Sequence of chain 1.D:
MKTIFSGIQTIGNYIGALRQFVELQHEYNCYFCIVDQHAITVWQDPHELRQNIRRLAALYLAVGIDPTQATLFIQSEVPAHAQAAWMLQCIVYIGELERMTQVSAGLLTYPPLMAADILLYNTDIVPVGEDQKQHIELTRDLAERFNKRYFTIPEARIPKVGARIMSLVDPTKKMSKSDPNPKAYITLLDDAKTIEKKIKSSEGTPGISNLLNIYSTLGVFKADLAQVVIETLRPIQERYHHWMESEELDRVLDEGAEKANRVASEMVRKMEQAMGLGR

The small molecule below binds the protein below.
Small molecule (SMILES): N[C@@H](Cc1c[nH]c2ccccc12)C(=O)O

Binding-site contacts:
Ligand atom OXT contacts residue GLN9 of chain 1.D at 3.6 Å.
Ligand atom C contacts residue AMP1 of chain 1.R at 3.7 Å.
Ligand atom CH2 contacts residue ILE133 of chain 1.D at 3.7 Å (hydrophobic).
Ligand atom CE2 contacts residue GLY7 of chain 1.D at 3.9 Å.
Ligand atom NE1 contacts residue ASP132 of chain 1.D at 2.9 Å (salt-bridge).
Ligand atom CH2 contacts residue PHE5 of chain 1.D at 3.7 Å (hydrophobic).
Ligand atom CH2 contacts residue MET129 of chain 1.D at 4.0 Å (hydrophobic).
Ligand atom NE1 contacts residue VAL40 of chain 1.D at 3.9 Å.
Ligand atom CH2 contacts residue VAL141 of chain 1.D at 3.8 Å (hydrophobic).
Ligand atom CZ2 contacts residue MET129 of chain 1.D at 3.9 Å (hydrophobic).
Ligand atom CB contacts residue GLY7 of chain 1.D at 3.6 Å.
Ligand atom N contacts residue GLN147 of chain 1.D at 3.6 Å.
Ligand atom CE2 contacts residue ASP132 of chain 1.D at 3.9 Å.
Ligand atom CD1 contacts residue HIS43 of chain 1.D at 3.5 Å.
Ligand atom OXT contacts residue AMP1 of chain 1.R at 4.0 Å.
Ligand atom CH2 contacts residue GLY7 of chain 1.D at 3.8 Å.
Ligand atom CZ2 contacts residue GLY7 of chain 1.D at 4.2 Å.
Ligand atom NE1 contacts residue HIS43 of chain 1.D at 3.6 Å.
Ligand atom CZ3 contacts residue MET129 of chain 1.D at 3.8 Å (hydrophobic).
Ligand atom CD2 contacts residue GLY7 of chain 1.D at 3.7 Å.
Ligand atom CZ2 contacts residue ASP132 of chain 1.D at 4.0 Å.
Ligand atom CA contacts residue GLN147 of chain 1.D at 4.0 Å.
Ligand atom C contacts residue GLN147 of chain 1.D at 3.7 Å.
Ligand atom N contacts residue MET129 of chain 1.D at 3.6 Å (h-bond).
Ligand atom CG contacts residue GLY7 of chain 1.D at 3.8 Å.
Ligand atom O contacts residue AMP1 of chain 1.R at 2.8 Å (h-bond).
Ligand atom CZ2 contacts residue PHE5 of chain 1.D at 3.6 Å (hydrophobic).
Ligand atom OXT contacts residue GLN147 of chain 1.D at 4.0 Å.
Ligand atom O contacts residue GLN147 of chain 1.D at 3.8 Å.
Ligand atom CE2 contacts residue MET129 of chain 1.D at 3.7 Å (hydrophobic).
Ligand atom CD2 contacts residue MET129 of chain 1.D at 3.8 Å (hydrophobic).
Ligand atom NE1 contacts residue MET129 of chain 1.D at 3.7 Å.
Ligand atom CE3 contacts residue MET129 of chain 1.D at 3.7 Å (hydrophobic).
Ligand atom CZ3 contacts residue GLY7 of chain 1.D at 3.6 Å.
Ligand atom CD1 contacts residue ASP132 of chain 1.D at 3.8 Å.
Ligand atom CZ3 contacts residue VAL143 of chain 1.D at 3.9 Å (hydrophobic).
Ligand atom CZ2 contacts residue ILE133 of chain 1.D at 3.7 Å (hydrophobic).
Ligand atom CZ3 contacts residue VAL141 of chain 1.D at 3.7 Å (hydrophobic).
Ligand atom CD1 contacts residue VAL40 of chain 1.D at 3.7 Å (hydrophobic).
Ligand atom CE3 contacts residue GLY7 of chain 1.D at 3.6 Å.